Binding-site contacts:
Ligand atom O25 contacts residue GLU119 of chain 1.G at 3.3 Å (salt-bridge).
Ligand atom C8 contacts residue MET105 of chain 1.G at 3.9 Å (hydrophobic).
Ligand atom C17 contacts residue ILE140 of chain 1.G at 3.8 Å (hydrophobic).
Ligand atom C12 contacts residue ILE140 of chain 1.G at 3.2 Å (hydrophobic).
Ligand atom N2 contacts residue LEU64 of chain 1.G at 3.9 Å.
Ligand atom C21 contacts residue PHE141 of chain 1.G at 3.1 Å (hydrophobic).
Ligand atom C11 contacts residue ILE140 of chain 1.G at 3.9 Å (hydrophobic).
Ligand atom C26 contacts residue PHE117 of chain 1.G at 3.9 Å (hydrophobic).
Ligand atom C28 contacts residue LEU32 of chain 1.G at 3.7 Å (hydrophobic).
Ligand atom C21 contacts residue ILE140 of chain 1.G at 3.7 Å (hydrophobic).
Ligand atom N2 contacts residue CYS60 of chain 1.G at 3.4 Å.
Ligand atom O20 contacts residue ILE140 of chain 1.G at 3.9 Å.
Ligand atom O30 contacts residue GLN26 of chain 1.G at 3.9 Å.
Ligand atom C16 contacts residue ILE140 of chain 1.G at 3.5 Å (hydrophobic).
Ligand atom C6 contacts residue MET105 of chain 1.G at 3.7 Å (hydrophobic).
Ligand atom O20 contacts residue SER144 of chain 1.G at 3.5 Å (h-bond).
Ligand atom O20 contacts residue VAL116 of chain 1.G at 3.5 Å.
Ligand atom C3 contacts residue CYS60 of chain 1.G at 3.7 Å (hydrophobic).
Ligand atom C21 contacts residue SER144 of chain 1.G at 3.5 Å.
Ligand atom C9 contacts residue PHE117 of chain 1.G at 3.3 Å (hydrophobic).
Ligand atom C9 contacts residue PHE118 of chain 1.G at 3.8 Å (hydrophobic).
Ligand atom C4 contacts residue MET105 of chain 1.G at 3.9 Å (hydrophobic).
Ligand atom C13 contacts residue LEU131 of chain 1.G at 3.8 Å (hydrophobic).
Ligand atom C29 contacts residue LEU32 of chain 1.G at 3.9 Å (hydrophobic).
Ligand atom C18 contacts residue VAL116 of chain 1.G at 3.8 Å (hydrophobic).
Ligand atom C33 contacts residue CYS216 of chain 1.G at 3.6 Å (hydrophobic).
Ligand atom S10 contacts residue PHE118 of chain 1.G at 3.8 Å.
Ligand atom N7 contacts residue MET105 of chain 1.G at 3.6 Å.
Ligand atom C22 contacts residue HIS63 of chain 1.G at 3.2 Å.
Ligand atom C8 contacts residue PHE118 of chain 1.G at 3.9 Å (hydrophobic).
Ligand atom C31 contacts residue GLN26 of chain 1.G at 3.7 Å.
Ligand atom C33 contacts residue ILE140 of chain 1.G at 3.4 Å (hydrophobic).
Ligand atom C6 contacts residue PHE118 of chain 1.G at 3.8 Å (hydrophobic).
Ligand atom C19 contacts residue PHE128 of chain 1.G at 3.7 Å (hydrophobic).
Ligand atom S10 contacts residue PHE117 of chain 1.G at 3.9 Å.
Ligand atom O25 contacts residue PHE117 of chain 1.G at 3.8 Å.
Ligand atom N7 contacts residue HIS63 of chain 1.G at 3.5 Å.
Ligand atom C32 contacts residue GLN26 of chain 1.G at 3.1 Å.
Ligand atom N7 contacts residue PHE118 of chain 1.G at 3.9 Å.
Ligand atom C17 contacts residue VAL116 of chain 1.G at 3.8 Å (hydrophobic).

Sequence of chain 1.G:
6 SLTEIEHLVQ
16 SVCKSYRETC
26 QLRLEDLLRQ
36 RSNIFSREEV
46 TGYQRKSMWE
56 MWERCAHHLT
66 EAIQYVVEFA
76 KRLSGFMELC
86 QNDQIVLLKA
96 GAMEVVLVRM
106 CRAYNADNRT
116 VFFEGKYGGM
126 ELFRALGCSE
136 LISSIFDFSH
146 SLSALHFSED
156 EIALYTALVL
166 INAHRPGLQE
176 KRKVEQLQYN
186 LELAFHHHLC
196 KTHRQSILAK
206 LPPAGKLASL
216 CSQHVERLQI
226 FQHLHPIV

The protein below binds the small molecule below.
Small molecule (SMILES): COc1ccc(-c2c(-c3nc(CC(=O)NCC4CCOCC4)cs3)cnn2C(C)(C)C)cc1